Binding-site contacts:
Ligand atom O7 contacts residue ASN395 of chain 1.A at 3.2 Å (h-bond).
Ligand atom O5 contacts residue ASN395 of chain 1.A at 2.3 Å (h-bond).
Ligand atom O6 contacts residue ARG369 of chain 1.A at 3.9 Å.
Ligand atom C4 contacts residue ASN395 of chain 1.A at 4.2 Å.
Ligand atom C2 contacts residue ASN395 of chain 1.A at 2.5 Å.
Ligand atom C1 contacts residue ASN395 of chain 1.A at 1.4 Å.
Ligand atom O6 contacts residue ASN395 of chain 1.A at 4.1 Å.
Ligand atom C6 contacts residue ARG369 of chain 1.A at 4.3 Å.
Ligand atom C1 contacts residue ARG369 of chain 1.A at 4.2 Å.
Ligand atom C3 contacts residue ASN395 of chain 1.A at 3.7 Å.
Ligand atom C5 contacts residue ASN395 of chain 1.A at 3.6 Å.
Ligand atom C7 contacts residue ASN395 of chain 1.A at 3.4 Å.
Ligand atom O5 contacts residue ARG369 of chain 1.A at 3.5 Å (salt-bridge).
Ligand atom N2 contacts residue ASN395 of chain 1.A at 2.9 Å (h-bond).
Ligand atom O7 contacts residue SER426 of chain 1.A at 4.1 Å.

Sequence of chain 1.A:
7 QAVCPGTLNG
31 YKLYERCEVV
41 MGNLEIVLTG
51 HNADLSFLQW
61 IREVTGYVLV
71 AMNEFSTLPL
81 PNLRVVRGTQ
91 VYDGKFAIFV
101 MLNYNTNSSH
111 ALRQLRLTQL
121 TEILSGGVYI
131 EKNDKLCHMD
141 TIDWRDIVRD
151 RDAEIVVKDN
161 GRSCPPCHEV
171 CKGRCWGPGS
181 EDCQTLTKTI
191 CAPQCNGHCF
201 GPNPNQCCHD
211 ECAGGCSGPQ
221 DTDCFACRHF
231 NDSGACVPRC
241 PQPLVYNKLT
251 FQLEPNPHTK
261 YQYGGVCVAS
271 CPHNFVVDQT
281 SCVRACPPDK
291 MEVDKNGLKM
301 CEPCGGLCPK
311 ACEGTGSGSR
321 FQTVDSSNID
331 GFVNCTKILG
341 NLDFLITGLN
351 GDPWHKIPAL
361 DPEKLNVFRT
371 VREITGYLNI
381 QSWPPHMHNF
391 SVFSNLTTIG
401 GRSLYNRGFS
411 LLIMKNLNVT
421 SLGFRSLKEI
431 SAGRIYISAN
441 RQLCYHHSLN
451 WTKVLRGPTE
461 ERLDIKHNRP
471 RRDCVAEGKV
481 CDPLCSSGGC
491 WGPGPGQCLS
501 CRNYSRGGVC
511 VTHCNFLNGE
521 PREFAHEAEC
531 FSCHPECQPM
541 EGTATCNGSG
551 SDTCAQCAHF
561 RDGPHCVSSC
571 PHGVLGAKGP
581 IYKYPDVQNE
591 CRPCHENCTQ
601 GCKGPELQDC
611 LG

This protein binds this small molecule.
Small molecule (SMILES): CC(=O)N[C@@H]1[C@@H](O)[C@H](O)[C@@H](CO)O[C@H]1O